Sequence of chain 1.A:
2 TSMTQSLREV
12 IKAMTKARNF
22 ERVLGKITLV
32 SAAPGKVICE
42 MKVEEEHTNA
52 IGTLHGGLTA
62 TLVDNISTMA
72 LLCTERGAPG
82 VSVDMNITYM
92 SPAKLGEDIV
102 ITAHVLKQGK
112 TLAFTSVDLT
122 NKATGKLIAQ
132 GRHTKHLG

Binding-site contacts:
Ligand atom CCD contacts residue MET15 of chain 1.A at 4.2 Å (hydrophobic).
Ligand atom CCC contacts residue THR69 of chain 1.A at 4.3 Å.
Ligand atom CCA contacts residue PRO80 of chain 1.A at 4.2 Å (hydrophobic).
Ligand atom CBW contacts residue VAL82 of chain 1.A at 3.7 Å (hydrophobic).
Ligand atom CCF contacts residue MET15 of chain 1.A at 3.8 Å (hydrophobic).
Ligand atom CBW contacts residue LYS136 of chain 1.A at 3.1 Å.
Ligand atom CBX contacts residue LYS136 of chain 1.A at 3.7 Å.
Ligand atom CCF contacts residue MET70 of chain 1.A at 4.4 Å (hydrophobic).
Ligand atom CCB contacts residue ALA51 of chain 1.B at 4.1 Å (hydrophobic).
Ligand atom CBZ contacts residue ILE52 of chain 1.B at 4.0 Å (hydrophobic).
Ligand atom CCF contacts residue THR69 of chain 1.A at 3.9 Å.
Ligand atom CBY contacts residue LYS136 of chain 1.A at 3.6 Å.
Ligand atom OCH contacts residue COA1 of chain 1.K at 3.3 Å (h-bond).
Ligand atom CBY contacts residue GLY81 of chain 1.A at 3.5 Å.
Ligand atom CCG contacts residue THR69 of chain 1.A at 4.0 Å.
Ligand atom CCD contacts residue THR69 of chain 1.A at 4.5 Å.
Ligand atom CBY contacts residue THR69 of chain 1.A at 4.5 Å.
Ligand atom CBW contacts residue GLY81 of chain 1.A at 3.6 Å.
Ligand atom CCE contacts residue MET15 of chain 1.A at 3.0 Å (hydrophobic).
Ligand atom CCB contacts residue ILE52 of chain 1.B at 4.2 Å (hydrophobic).
Ligand atom CBW contacts residue COA1 of chain 1.K at 1.9 Å.
Ligand atom CBX contacts residue GLY81 of chain 1.A at 4.0 Å.
Ligand atom CBX contacts residue COA1 of chain 1.K at 3.0 Å.
Ligand atom CBY contacts residue COA1 of chain 1.K at 4.3 Å.
Ligand atom CCG contacts residue MET70 of chain 1.A at 3.5 Å (hydrophobic).
Ligand atom CBZ contacts residue ASN50 of chain 1.B at 3.9 Å.
Ligand atom OCH contacts residue ASN50 of chain 1.B at 3.0 Å (h-bond).
Ligand atom CBZ contacts residue GLY81 of chain 1.A at 4.2 Å.
Ligand atom CCA contacts residue ILE52 of chain 1.B at 4.1 Å (hydrophobic).
Ligand atom CBW contacts residue SER83 of chain 1.A at 3.7 Å.
Ligand atom CBX contacts residue ASN50 of chain 1.B at 3.9 Å.
Ligand atom CCG contacts residue MET15 of chain 1.A at 3.9 Å (hydrophobic).
Ligand atom CCG contacts residue ASN66 of chain 1.A at 3.6 Å.
Ligand atom CCF contacts residue LEU73 of chain 1.A at 3.7 Å (hydrophobic).

Sequence of chain 1.B:
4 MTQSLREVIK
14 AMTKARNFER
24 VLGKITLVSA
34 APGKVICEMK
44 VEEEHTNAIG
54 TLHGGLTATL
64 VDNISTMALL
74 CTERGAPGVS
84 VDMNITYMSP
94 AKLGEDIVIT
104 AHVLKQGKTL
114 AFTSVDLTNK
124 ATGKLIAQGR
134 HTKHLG

This small molecule binds to this protein.
Small molecule (SMILES): CCCCCCCCCC(C)=O